Binding-site contacts:
Ligand atom C17 contacts residue GLY268 of chain 1.B at 3.7 Å.
Ligand atom C6 contacts residue SER129 of chain 1.B at 3.5 Å.
Ligand atom O1 contacts residue THR186 of chain 1.B at 2.7 Å (h-bond).
Ligand atom C16 contacts residue IMP1 of chain 1.F at 3.3 Å.
Ligand atom O4 contacts residue IMP1 of chain 1.F at 2.9 Å.
Ligand atom O2 contacts residue ILE178 of chain 1.B at 3.5 Å.
Ligand atom C13 contacts residue IMP1 of chain 1.F at 3.9 Å.
Ligand atom C12 contacts residue SER129 of chain 1.B at 4.0 Å.
Ligand atom O1 contacts residue IMP1 of chain 1.F at 3.6 Å.
Ligand atom O4 contacts residue SER129 of chain 1.B at 4.0 Å.
Ligand atom O2 contacts residue GLY177 of chain 1.B at 3.2 Å (h-bond).
Ligand atom O5 contacts residue SER129 of chain 1.B at 2.7 Å (h-bond).
Ligand atom C15 contacts residue IMP1 of chain 1.F at 3.2 Å.
Ligand atom C14 contacts residue IMP1 of chain 1.F at 3.6 Å.
Ligand atom C16 contacts residue SER129 of chain 1.B at 3.6 Å.
Ligand atom O4 contacts residue GLU294 of chain 1.B at 4.1 Å.
Ligand atom C15 contacts residue SER129 of chain 1.B at 3.6 Å.
Ligand atom C1 contacts residue THR186 of chain 1.B at 3.8 Å.
Ligand atom C10 contacts residue ASN156 of chain 1.B at 3.6 Å.
Ligand atom C7 contacts residue SER128 of chain 1.B at 3.8 Å.
Ligand atom C8 contacts residue SER128 of chain 1.B at 4.0 Å.
Ligand atom O6 contacts residue SER129 of chain 1.B at 2.8 Å (h-bond).
Ligand atom O6 contacts residue SER128 of chain 1.B at 3.1 Å.
Ligand atom C14 contacts residue SER129 of chain 1.B at 4.0 Å.
Ligand atom C9 contacts residue MET267 of chain 1.B at 3.6 Å (hydrophobic).
Ligand atom O2 contacts residue GLY179 of chain 1.B at 3.2 Å (h-bond).
Ligand atom C11 contacts residue IMP1 of chain 1.F at 3.9 Å.
Ligand atom C11 contacts residue SER129 of chain 1.B at 3.8 Å.
Ligand atom C7 contacts residue ASN156 of chain 1.B at 3.8 Å.
Ligand atom C2 contacts residue GLY268 of chain 1.B at 4.0 Å.
Ligand atom O4 contacts residue THR186 of chain 1.B at 3.2 Å (h-bond).
Ligand atom C12 contacts residue IMP1 of chain 1.F at 3.8 Å.
Ligand atom O1 contacts residue CYS184 of chain 1.B at 3.6 Å.
Ligand atom C7 contacts residue IMP1 of chain 1.F at 3.4 Å.
Ligand atom C1 contacts residue IMP1 of chain 1.F at 3.6 Å.
Ligand atom O1 contacts residue GLY179 of chain 1.B at 3.6 Å (h-bond).
Ligand atom C1 contacts residue GLY179 of chain 1.B at 3.8 Å.
Ligand atom C10 contacts residue GLY177 of chain 1.B at 3.0 Å.
Ligand atom C17 contacts residue IMP1 of chain 1.F at 3.7 Å.
Ligand atom C8 contacts residue SER129 of chain 1.B at 4.0 Å.

Sequence of chain 1.B:
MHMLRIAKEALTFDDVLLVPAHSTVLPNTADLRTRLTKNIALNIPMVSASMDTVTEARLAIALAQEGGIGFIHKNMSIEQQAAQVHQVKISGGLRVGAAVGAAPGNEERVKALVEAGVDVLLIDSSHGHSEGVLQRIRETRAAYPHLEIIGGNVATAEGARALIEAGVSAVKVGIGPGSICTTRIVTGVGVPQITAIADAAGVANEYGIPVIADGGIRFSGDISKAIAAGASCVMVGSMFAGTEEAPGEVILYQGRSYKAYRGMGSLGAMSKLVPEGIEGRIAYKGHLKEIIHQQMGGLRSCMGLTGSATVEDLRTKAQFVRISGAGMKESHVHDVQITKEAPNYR

The small molecule below binds the protein below.
Small molecule (SMILES): COc1c(C)c2c(c(O)c1C/C=C(\C)CCC(=O)O)C(=O)OC2